Binding-site contacts:
Ligand atom C2 contacts residue ASN616 of chain 1.B at 2.5 Å.
Ligand atom N2 contacts residue ASN616 of chain 1.B at 2.9 Å (h-bond).
Ligand atom C3 contacts residue ASN616 of chain 1.B at 3.8 Å.
Ligand atom C5 contacts residue ASN616 of chain 1.B at 3.7 Å.
Ligand atom C4 contacts residue ASN616 of chain 1.B at 4.2 Å.
Ligand atom O5 contacts residue ASN616 of chain 1.B at 2.4 Å (h-bond).
Ligand atom O6 contacts residue ASN616 of chain 1.B at 4.5 Å.
Ligand atom C1 contacts residue ASN616 of chain 1.B at 1.4 Å.
Ligand atom C7 contacts residue ASN616 of chain 1.B at 4.0 Å.

Sequence of chain 1.B:
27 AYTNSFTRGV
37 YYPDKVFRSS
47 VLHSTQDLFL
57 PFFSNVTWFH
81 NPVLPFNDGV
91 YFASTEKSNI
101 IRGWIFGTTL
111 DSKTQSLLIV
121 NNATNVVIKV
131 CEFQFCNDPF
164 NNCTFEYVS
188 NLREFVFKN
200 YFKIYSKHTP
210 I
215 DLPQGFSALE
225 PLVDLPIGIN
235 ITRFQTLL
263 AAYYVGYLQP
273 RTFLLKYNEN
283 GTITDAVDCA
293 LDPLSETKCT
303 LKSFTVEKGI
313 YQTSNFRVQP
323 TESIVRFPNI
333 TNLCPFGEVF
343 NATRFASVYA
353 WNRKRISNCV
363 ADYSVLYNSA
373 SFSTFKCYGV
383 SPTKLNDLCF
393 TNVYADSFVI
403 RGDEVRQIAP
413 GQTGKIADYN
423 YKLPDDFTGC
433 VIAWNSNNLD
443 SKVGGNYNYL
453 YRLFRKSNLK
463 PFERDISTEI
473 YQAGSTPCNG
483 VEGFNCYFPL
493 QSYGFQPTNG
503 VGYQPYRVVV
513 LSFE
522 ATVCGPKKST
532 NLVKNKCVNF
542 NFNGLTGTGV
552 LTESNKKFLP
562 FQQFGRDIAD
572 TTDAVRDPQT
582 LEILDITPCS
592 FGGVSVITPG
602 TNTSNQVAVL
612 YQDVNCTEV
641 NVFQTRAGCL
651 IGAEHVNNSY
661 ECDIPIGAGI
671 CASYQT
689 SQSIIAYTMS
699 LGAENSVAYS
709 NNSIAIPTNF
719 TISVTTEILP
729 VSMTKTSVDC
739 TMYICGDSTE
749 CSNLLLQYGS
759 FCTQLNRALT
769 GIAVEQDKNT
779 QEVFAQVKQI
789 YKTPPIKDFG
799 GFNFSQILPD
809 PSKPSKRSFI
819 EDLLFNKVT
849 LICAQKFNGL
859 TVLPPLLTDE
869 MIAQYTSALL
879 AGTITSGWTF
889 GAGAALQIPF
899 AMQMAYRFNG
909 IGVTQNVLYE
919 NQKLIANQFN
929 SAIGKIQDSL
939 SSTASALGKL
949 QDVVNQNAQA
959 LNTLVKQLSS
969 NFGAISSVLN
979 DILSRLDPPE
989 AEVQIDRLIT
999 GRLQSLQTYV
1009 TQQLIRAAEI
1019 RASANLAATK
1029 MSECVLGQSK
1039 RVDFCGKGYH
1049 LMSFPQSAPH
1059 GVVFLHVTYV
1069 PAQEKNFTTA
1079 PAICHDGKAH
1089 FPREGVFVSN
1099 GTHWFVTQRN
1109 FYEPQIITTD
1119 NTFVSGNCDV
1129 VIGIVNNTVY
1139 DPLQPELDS

The protein below binds the small molecule below.
Small molecule (SMILES): CC(=O)N[C@@H]1[C@@H](O)[C@H](O)[C@@H](CO)O[C@H]1O